Sequence of chain 1.A:
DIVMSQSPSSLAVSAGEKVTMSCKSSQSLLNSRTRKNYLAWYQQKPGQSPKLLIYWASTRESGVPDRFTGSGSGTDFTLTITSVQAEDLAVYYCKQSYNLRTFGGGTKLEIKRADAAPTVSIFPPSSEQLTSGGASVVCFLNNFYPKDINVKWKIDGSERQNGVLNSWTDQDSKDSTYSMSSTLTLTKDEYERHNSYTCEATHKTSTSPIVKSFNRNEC

Sequence of chain 1.B:
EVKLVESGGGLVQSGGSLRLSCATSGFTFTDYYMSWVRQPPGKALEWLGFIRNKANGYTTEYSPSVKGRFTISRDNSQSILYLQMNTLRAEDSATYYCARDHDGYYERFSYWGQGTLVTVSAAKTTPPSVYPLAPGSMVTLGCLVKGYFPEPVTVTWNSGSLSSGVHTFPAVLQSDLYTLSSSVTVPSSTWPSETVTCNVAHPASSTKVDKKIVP

A protein and the small-molecule ligand that binds it are described below.
Small molecule (SMILES): C=CCO[C@]1(C(=O)O)C[C@@H](O)[C@@H](O)[C@@H]([C@H](O)CO[C@H]2C=C(C(=O)O)O[C@H]([C@H](O)CO)C2)O1

Binding-site contacts:
Ligand atom O4 contacts residue ARG101 of chain 1.A at 2.7 Å (salt-bridge).
Ligand atom C10 contacts residue TYR33 of chain 1.B at 3.7 Å (hydrophobic).
Ligand atom O8 contacts residue ARG33 of chain 1.A at 3.7 Å.
Ligand atom O1B contacts residue ARG52 of chain 1.B at 2.6 Å (salt-bridge).
Ligand atom C7 contacts residue ARG33 of chain 1.A at 4.1 Å.
Ligand atom C4 contacts residue GLU107 of chain 1.B at 3.2 Å.
Ligand atom O2 contacts residue TYR33 of chain 1.B at 3.3 Å (h-bond).
Ligand atom C1 contacts residue ARG52 of chain 1.B at 3.6 Å.
Ligand atom C11 contacts residue ASN56 of chain 1.B at 3.7 Å.
Ligand atom O5 contacts residue TYR98 of chain 1.A at 3.6 Å.
Ligand atom C5 contacts residue ARG33 of chain 1.A at 3.5 Å.
Ligand atom O4 contacts residue SER97 of chain 1.A at 3.8 Å.
Ligand atom C3 contacts residue HIS102 of chain 1.B at 4.2 Å.
Ligand atom O4 contacts residue HIS102 of chain 1.B at 3.9 Å.
Ligand atom C9 contacts residue TYR33 of chain 1.B at 3.9 Å (hydrophobic).
Ligand atom C11 contacts residue TYR33 of chain 1.B at 4.0 Å (hydrophobic).
Ligand atom C2 contacts residue TYR33 of chain 1.B at 3.8 Å (hydrophobic).
Ligand atom C7 contacts residue TYR98 of chain 1.A at 3.6 Å (hydrophobic).
Ligand atom C1 contacts residue PHE50 of chain 1.B at 4.1 Å (hydrophobic).
Ligand atom C5 contacts residue GLU107 of chain 1.B at 3.5 Å.
Ligand atom C4 contacts residue HIS102 of chain 1.B at 4.0 Å.
Ligand atom O5 contacts residue SER97 of chain 1.A at 2.8 Å (h-bond).
Ligand atom C3 contacts residue ARG101 of chain 1.A at 3.8 Å.
Ligand atom O1B contacts residue TYR33 of chain 1.B at 2.6 Å (h-bond).
Ligand atom C4 contacts residue SER97 of chain 1.A at 4.3 Å.
Ligand atom O1B contacts residue PHE50 of chain 1.B at 4.0 Å.
Ligand atom C3 contacts residue TYR33 of chain 1.B at 3.8 Å (hydrophobic).
Ligand atom C1 contacts residue TYR33 of chain 1.B at 3.6 Å (hydrophobic).
Ligand atom O7 contacts residue TYR38 of chain 1.A at 3.3 Å.
Ligand atom C10 contacts residue ASN56 of chain 1.B at 3.9 Å.
Ligand atom O1A contacts residue PHE50 of chain 1.B at 4.0 Å.
Ligand atom C5 contacts residue SER97 of chain 1.A at 3.6 Å.
Ligand atom O4 contacts residue GLU107 of chain 1.B at 2.6 Å (salt-bridge).
Ligand atom C4 contacts residue ARG101 of chain 1.A at 3.8 Å.
Ligand atom C6 contacts residue ARG33 of chain 1.A at 4.3 Å.
Ligand atom O7 contacts residue ASN31 of chain 1.A at 3.7 Å.
Ligand atom O7 contacts residue TYR98 of chain 1.A at 3.9 Å.
Ligand atom C5 contacts residue TYR38 of chain 1.A at 4.3 Å (hydrophobic).
Ligand atom O5 contacts residue ARG101 of chain 1.A at 3.5 Å (salt-bridge).
Ligand atom O1A contacts residue ARG52 of chain 1.B at 3.1 Å (salt-bridge).